Sequence of chain 26.B:
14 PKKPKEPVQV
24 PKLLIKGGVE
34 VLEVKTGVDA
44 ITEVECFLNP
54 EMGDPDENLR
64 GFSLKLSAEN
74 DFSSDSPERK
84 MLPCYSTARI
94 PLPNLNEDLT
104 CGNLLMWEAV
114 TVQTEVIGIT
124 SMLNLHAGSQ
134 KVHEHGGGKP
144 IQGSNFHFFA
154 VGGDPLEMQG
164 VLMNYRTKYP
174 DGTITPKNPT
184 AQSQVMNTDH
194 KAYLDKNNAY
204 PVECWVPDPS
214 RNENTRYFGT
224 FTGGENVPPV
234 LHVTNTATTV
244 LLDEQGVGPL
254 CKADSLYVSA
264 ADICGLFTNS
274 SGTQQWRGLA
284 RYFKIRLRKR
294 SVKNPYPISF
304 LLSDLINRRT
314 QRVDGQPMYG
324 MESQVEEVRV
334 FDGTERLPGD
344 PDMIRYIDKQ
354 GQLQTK

A protein and the small-molecule ligand that binds it are described below.
Small molecule (SMILES): CC(=O)N[C@H]1[C@H]([C@H](O)[C@H](O)CO)O[C@@](O[C@H](CO)[C@@H](O)[C@@H]2O[C@@H](C(=O)O)C[C@H](O)[C@H]2NC(C)=O)(C(=O)O)C[C@@H]1O

Binding-site contacts:
Ligand atom C10 contacts residue PHE75 of chain 26.B at 3.9 Å (hydrophobic).
Ligand atom C9 contacts residue LEU67 of chain 26.A at 3.9 Å (hydrophobic).
Ligand atom C9 contacts residue GLN278 of chain 26.A at 3.2 Å.
Ligand atom C9 contacts residue LYS68 of chain 26.A at 3.8 Å.
Ligand atom C11 contacts residue HIS138 of chain 26.E at 3.4 Å.
Ligand atom O1A contacts residue SER274 of chain 26.A at 2.3 Å (h-bond).
Ligand atom C11 contacts residue PHE65 of chain 26.A at 3.7 Å (hydrophobic).
Ligand atom C4 contacts residue ASN272 of chain 26.A at 4.0 Å.
Ligand atom C10 contacts residue LEU62 of chain 26.A at 3.9 Å (hydrophobic).
Ligand atom C11 contacts residue LEU62 of chain 26.A at 4.0 Å (hydrophobic).
Ligand atom O1B contacts residue THR276 of chain 26.A at 2.8 Å (h-bond).
Ligand atom C10 contacts residue GLN278 of chain 26.A at 4.0 Å.
Ligand atom O10 contacts residue LEU62 of chain 26.A at 3.6 Å.
Ligand atom O8 contacts residue GLN278 of chain 26.A at 3.5 Å (h-bond).
Ligand atom C1 contacts residue LYS68 of chain 26.A at 3.8 Å.
Ligand atom O10 contacts residue PHE75 of chain 26.B at 3.5 Å.
Ligand atom N5 contacts residue ASN272 of chain 26.A at 3.1 Å (h-bond).
Ligand atom C11 contacts residue PHE270 of chain 26.A at 3.8 Å (hydrophobic).
Ligand atom C7 contacts residue GLN278 of chain 26.A at 3.8 Å.
Ligand atom C11 contacts residue GLN278 of chain 26.A at 3.4 Å.
Ligand atom O8 contacts residue LYS68 of chain 26.A at 3.9 Å.
Ligand atom C11 contacts residue THR276 of chain 26.A at 3.7 Å.
Ligand atom O8 contacts residue THR276 of chain 26.A at 3.2 Å.
Ligand atom C5 contacts residue ASN272 of chain 26.A at 3.9 Å.
Ligand atom O1B contacts residue LYS68 of chain 26.A at 3.7 Å.
Ligand atom O8 contacts residue ASN272 of chain 26.A at 3.5 Å (h-bond).
Ligand atom C1 contacts residue SER274 of chain 26.A at 3.4 Å.
Ligand atom O1B contacts residue SER274 of chain 26.A at 3.9 Å.
Ligand atom O9 contacts residue LEU67 of chain 26.A at 3.2 Å.
Ligand atom O1A contacts residue LYS68 of chain 26.A at 3.2 Å (salt-bridge).
Ligand atom N5 contacts residue GLN278 of chain 26.A at 3.7 Å.
Ligand atom C1 contacts residue THR276 of chain 26.A at 3.5 Å.
Ligand atom C11 contacts residue ASN272 of chain 26.A at 3.4 Å.
Ligand atom O1B contacts residue ASN272 of chain 26.A at 3.7 Å.
Ligand atom C6 contacts residue ASN272 of chain 26.A at 3.5 Å.
Ligand atom C8 contacts residue GLN278 of chain 26.A at 3.7 Å.
Ligand atom O9 contacts residue LYS68 of chain 26.A at 2.8 Å (salt-bridge).
Ligand atom C11 contacts residue PHE75 of chain 26.B at 3.5 Å (hydrophobic).
Ligand atom C10 contacts residue ASN272 of chain 26.A at 3.7 Å.
Ligand atom O1A contacts residue THR276 of chain 26.A at 3.4 Å (h-bond).

Sequence of chain 26.A:
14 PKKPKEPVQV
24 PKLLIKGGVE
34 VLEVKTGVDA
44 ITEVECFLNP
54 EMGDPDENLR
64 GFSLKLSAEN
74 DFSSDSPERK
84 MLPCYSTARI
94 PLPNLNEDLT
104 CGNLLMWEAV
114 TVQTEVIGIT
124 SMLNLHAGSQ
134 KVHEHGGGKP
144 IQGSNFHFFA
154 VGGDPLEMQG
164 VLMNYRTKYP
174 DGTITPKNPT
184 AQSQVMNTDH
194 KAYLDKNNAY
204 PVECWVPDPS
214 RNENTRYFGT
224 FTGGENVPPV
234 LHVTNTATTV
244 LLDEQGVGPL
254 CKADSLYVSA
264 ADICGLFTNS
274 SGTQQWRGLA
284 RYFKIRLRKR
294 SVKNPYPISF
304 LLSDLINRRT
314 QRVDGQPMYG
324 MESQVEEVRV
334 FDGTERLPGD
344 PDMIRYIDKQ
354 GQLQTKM

Sequence of chain 26.E:
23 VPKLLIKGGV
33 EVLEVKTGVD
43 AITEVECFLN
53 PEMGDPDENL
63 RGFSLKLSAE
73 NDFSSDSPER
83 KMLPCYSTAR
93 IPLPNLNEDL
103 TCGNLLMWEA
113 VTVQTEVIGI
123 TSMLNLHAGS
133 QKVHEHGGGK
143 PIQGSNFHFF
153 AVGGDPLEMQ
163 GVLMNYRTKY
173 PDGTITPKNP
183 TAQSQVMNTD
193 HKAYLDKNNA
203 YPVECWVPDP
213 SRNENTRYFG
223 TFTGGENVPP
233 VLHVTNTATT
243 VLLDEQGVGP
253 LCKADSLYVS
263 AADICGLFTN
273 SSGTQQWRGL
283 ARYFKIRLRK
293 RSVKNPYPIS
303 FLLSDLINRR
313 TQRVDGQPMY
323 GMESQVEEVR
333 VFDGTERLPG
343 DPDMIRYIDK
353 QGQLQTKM